Sequence of chain 1.B:
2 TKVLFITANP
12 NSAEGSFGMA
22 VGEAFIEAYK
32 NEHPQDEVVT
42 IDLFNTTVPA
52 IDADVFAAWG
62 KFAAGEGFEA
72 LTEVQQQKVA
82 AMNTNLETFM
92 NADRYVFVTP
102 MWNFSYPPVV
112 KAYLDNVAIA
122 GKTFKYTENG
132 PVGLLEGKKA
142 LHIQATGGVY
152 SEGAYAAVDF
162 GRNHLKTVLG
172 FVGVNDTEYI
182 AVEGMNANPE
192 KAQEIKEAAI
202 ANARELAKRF

Binding-site contacts:
Ligand atom OA1 contacts residue PHE125 of chain 1.A at 3.4 Å.
Ligand atom C4 contacts residue PRO132 of chain 1.A at 4.0 Å (hydrophobic).
Ligand atom C20 contacts residue TYR127 of chain 1.A at 3.9 Å (hydrophobic).
Ligand atom C6 contacts residue TYR151 of chain 1.B at 3.8 Å (hydrophobic).
Ligand atom C7 contacts residue FMN1 of chain 1.J at 3.6 Å.
Ligand atom N2 contacts residue TYR127 of chain 1.A at 3.3 Å (h-bond).
Ligand atom C13 contacts residue FMN1 of chain 1.J at 3.9 Å.
Ligand atom OB3 contacts residue ASN187 of chain 1.B at 3.8 Å.
Ligand atom C8 contacts residue FMN1 of chain 1.J at 3.9 Å.
Ligand atom C11 contacts residue FMN1 of chain 1.J at 3.6 Å.
Ligand atom OB3 contacts residue FMN1 of chain 1.J at 3.8 Å.
Ligand atom C12 contacts residue FMN1 of chain 1.J at 3.4 Å.
Ligand atom C17 contacts residue FMN1 of chain 1.J at 3.5 Å.
Ligand atom C6 contacts residue PRO132 of chain 1.A at 3.7 Å (hydrophobic).
Ligand atom C13 contacts residue ASN187 of chain 1.B at 3.2 Å.
Ligand atom C10 contacts residue FMN1 of chain 1.J at 3.6 Å.
Ligand atom C5 contacts residue FMN1 of chain 1.J at 3.4 Å.
Ligand atom C4 contacts residue PHE172 of chain 1.A at 3.7 Å (hydrophobic).
Ligand atom C4 contacts residue FMN1 of chain 1.J at 3.4 Å.
Ligand atom OA1 contacts residue ASN104 of chain 1.B at 3.1 Å (h-bond).
Ligand atom C19 contacts residue FMN1 of chain 1.J at 3.5 Å.
Ligand atom C3 contacts residue PHE172 of chain 1.A at 3.3 Å (hydrophobic).
Ligand atom N1 contacts residue FMN1 of chain 1.J at 3.5 Å.
Ligand atom C20 contacts residue FMN1 of chain 1.J at 3.5 Å.
Ligand atom C9 contacts residue FMN1 of chain 1.J at 3.6 Å.
Ligand atom C1 contacts residue FMN1 of chain 1.J at 3.4 Å.
Ligand atom C15 contacts residue FMN1 of chain 1.J at 3.8 Å.
Ligand atom C3 contacts residue FMN1 of chain 1.J at 3.2 Å.
Ligand atom C16 contacts residue FMN1 of chain 1.J at 3.6 Å.
Ligand atom C19 contacts residue TYR127 of chain 1.A at 3.8 Å (hydrophobic).
Ligand atom N2 contacts residue FMN1 of chain 1.J at 3.5 Å (h-bond).
Ligand atom C2 contacts residue FMN1 of chain 1.J at 3.3 Å.
Ligand atom C11 contacts residue TYR127 of chain 1.A at 3.6 Å (hydrophobic).
Ligand atom C6 contacts residue FMN1 of chain 1.J at 3.7 Å.
Ligand atom C5 contacts residue PRO132 of chain 1.A at 3.9 Å (hydrophobic).
Ligand atom OA1 contacts residue FMN1 of chain 1.J at 3.3 Å (h-bond).
Ligand atom C18 contacts residue FMN1 of chain 1.J at 3.6 Å.
Ligand atom C4 contacts residue PHE105 of chain 1.B at 3.8 Å (hydrophobic).
Ligand atom N1 contacts residue TYR127 of chain 1.A at 3.3 Å (h-bond).
Ligand atom C12 contacts residue ASN187 of chain 1.B at 3.1 Å.

The small molecule below binds the protein below.
Small molecule (SMILES): O=S(=O)(O)c1ccc(/N=N/c2c(O)ccc3ccccc23)c2ccccc12

Sequence of chain 1.A:
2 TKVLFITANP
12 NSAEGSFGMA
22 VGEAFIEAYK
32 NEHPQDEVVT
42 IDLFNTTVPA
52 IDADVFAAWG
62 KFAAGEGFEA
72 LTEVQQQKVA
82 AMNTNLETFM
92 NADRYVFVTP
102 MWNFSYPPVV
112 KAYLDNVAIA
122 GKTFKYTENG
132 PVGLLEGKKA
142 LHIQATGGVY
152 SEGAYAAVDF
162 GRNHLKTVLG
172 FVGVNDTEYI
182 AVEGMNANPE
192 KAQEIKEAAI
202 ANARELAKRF